Binding-site contacts:
Ligand atom NA contacts residue HIS25 of chain 1.A at 3.0 Å (h-bond).
Ligand atom O1D contacts residue ARG183 of chain 1.A at 3.9 Å.
Ligand atom CBD contacts residue TYR134 of chain 1.A at 3.4 Å (hydrophobic).
Ligand atom CMD contacts residue THR135 of chain 1.A at 3.6 Å.
Ligand atom O2D contacts residue LYS179 of chain 1.A at 2.8 Å (salt-bridge).
Ligand atom C3D contacts residue GLY139 of chain 1.A at 3.8 Å.
Ligand atom NC contacts residue HIS25 of chain 1.A at 3.1 Å (h-bond).
Ligand atom CBD contacts residue LEU138 of chain 1.A at 3.8 Å (hydrophobic).
Ligand atom C4B contacts residue HIS25 of chain 1.A at 3.7 Å.
Ligand atom NB contacts residue HIS25 of chain 1.A at 2.9 Å (h-bond).
Ligand atom CAD contacts residue TYR134 of chain 1.A at 3.5 Å (hydrophobic).
Ligand atom FE contacts residue HIS25 of chain 1.A at 2.3 Å.
Ligand atom C3C contacts residue PHE207 of chain 1.A at 3.6 Å (hydrophobic).
Ligand atom C1A contacts residue HIS25 of chain 1.A at 3.8 Å.
Ligand atom O2D contacts residue ARG183 of chain 1.A at 2.6 Å (salt-bridge).
Ligand atom C1D contacts residue GLY139 of chain 1.A at 3.6 Å.
Ligand atom O1D contacts residue LYS18 of chain 1.A at 3.5 Å.
Ligand atom CMD contacts residue TYR134 of chain 1.A at 3.7 Å (hydrophobic).
Ligand atom C4C contacts residue PHE207 of chain 1.A at 3.7 Å (hydrophobic).
Ligand atom CBC contacts residue ASN210 of chain 1.A at 3.3 Å.
Ligand atom C4A contacts residue HIS25 of chain 1.A at 3.7 Å.
Ligand atom CGD contacts residue ARG183 of chain 1.A at 3.6 Å.
Ligand atom O1D contacts residue TYR134 of chain 1.A at 2.6 Å (h-bond).
Ligand atom CAC contacts residue PHE207 of chain 1.A at 3.6 Å (hydrophobic).
Ligand atom ND contacts residue HIS25 of chain 1.A at 3.3 Å (h-bond).
Ligand atom CBB contacts residue MET34 of chain 1.A at 3.2 Å (hydrophobic).
Ligand atom C1C contacts residue HIS25 of chain 1.A at 3.8 Å.
Ligand atom CAC contacts residue THR135 of chain 1.A at 3.7 Å.
Ligand atom CMC contacts residue PHE214 of chain 1.A at 3.5 Å (hydrophobic).
Ligand atom CGD contacts residue TYR134 of chain 1.A at 3.4 Å (hydrophobic).
Ligand atom CBC contacts residue THR135 of chain 1.A at 3.2 Å.
Ligand atom CMB contacts residue GLN38 of chain 1.A at 3.6 Å.
Ligand atom CHD contacts residue HIS25 of chain 1.A at 3.8 Å.
Ligand atom CBB contacts residue LEU147 of chain 1.A at 3.6 Å (hydrophobic).
Ligand atom C1D contacts residue HIS25 of chain 1.A at 3.7 Å.
Ligand atom CHD contacts residue PHE207 of chain 1.A at 3.3 Å (hydrophobic).
Ligand atom C1B contacts residue HIS25 of chain 1.A at 3.7 Å.
Ligand atom C4C contacts residue HIS25 of chain 1.A at 3.7 Å.
Ligand atom CAB contacts residue MET34 of chain 1.A at 3.5 Å (hydrophobic).
Ligand atom C2D contacts residue GLY139 of chain 1.A at 3.6 Å.

The small molecule below binds the protein below.
Small molecule (SMILES): C=CC1=C(C)C2=[N+]3C1=Cc1c(C)c(CCC(=O)O)c4n1[Fe]31n3c(c(C)c(C=C)c3=C2)=CC2=[N+]1C(=C4c1ccccc1)C(CCC(=O)O)=C2C

Sequence of chain 1.A:
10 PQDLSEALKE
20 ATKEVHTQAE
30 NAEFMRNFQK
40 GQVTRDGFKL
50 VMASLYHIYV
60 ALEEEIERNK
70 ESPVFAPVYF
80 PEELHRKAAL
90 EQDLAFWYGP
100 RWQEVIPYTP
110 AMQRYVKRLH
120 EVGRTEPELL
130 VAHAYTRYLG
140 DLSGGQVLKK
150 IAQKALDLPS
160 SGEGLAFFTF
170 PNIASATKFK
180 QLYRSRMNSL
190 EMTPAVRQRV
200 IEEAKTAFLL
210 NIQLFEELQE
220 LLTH